Binding-site contacts:
Ligand atom N2 contacts residue ASN332 of chain 1.J at 2.8 Å (h-bond).
Ligand atom N2 contacts residue NAG2 of chain 1.IA at 4.2 Å.
Ligand atom C8 contacts residue SER333 of chain 1.J at 4.5 Å.
Ligand atom O5 contacts residue NAG1 of chain 1.IA at 3.9 Å.
Ligand atom C5 contacts residue ASN332 of chain 1.J at 3.6 Å.
Ligand atom O7 contacts residue ASN332 of chain 1.J at 3.1 Å (h-bond).
Ligand atom O7 contacts residue SER357 of chain 1.J at 4.1 Å.
Ligand atom C7 contacts residue THR341 of chain 1.J at 4.5 Å.
Ligand atom C7 contacts residue NAG1 of chain 1.IA at 4.3 Å.
Ligand atom O7 contacts residue NAG1 of chain 1.IA at 4.1 Å.
Ligand atom C4 contacts residue ARG91 of chain 1.L at 4.4 Å.
Ligand atom O3 contacts residue NAG1 of chain 1.IA at 4.1 Å.
Ligand atom N2 contacts residue SER333 of chain 1.J at 3.8 Å.
Ligand atom O3 contacts residue ARG91 of chain 1.L at 3.6 Å.
Ligand atom O7 contacts residue ASN355 of chain 1.J at 3.6 Å (h-bond).
Ligand atom C5 contacts residue NAG2 of chain 1.IA at 4.1 Å.
Ligand atom O4 contacts residue ARG91 of chain 1.L at 3.7 Å.
Ligand atom C1 contacts residue SER357 of chain 1.J at 4.2 Å.
Ligand atom C7 contacts residue SER333 of chain 1.J at 4.1 Å.
Ligand atom C2 contacts residue ASN332 of chain 1.J at 2.3 Å.
Ligand atom C6 contacts residue NAG1 of chain 1.IA at 3.6 Å.
Ligand atom C4 contacts residue ASN332 of chain 1.J at 4.1 Å.
Ligand atom C3 contacts residue ASN332 of chain 1.J at 3.6 Å.
Ligand atom O5 contacts residue SER357 of chain 1.J at 3.9 Å.
Ligand atom C1 contacts residue ASN332 of chain 1.J at 1.4 Å.
Ligand atom C8 contacts residue THR341 of chain 1.J at 3.5 Å.
Ligand atom C8 contacts residue NAG2 of chain 1.IA at 4.0 Å.
Ligand atom O4 contacts residue NAG2 of chain 1.IA at 4.3 Å.
Ligand atom C7 contacts residue ASN332 of chain 1.J at 3.3 Å.
Ligand atom O5 contacts residue ASN332 of chain 1.J at 2.3 Å (h-bond).
Ligand atom C8 contacts residue NAG1 of chain 1.IA at 4.1 Å.
Ligand atom C5 contacts residue NAG1 of chain 1.IA at 3.8 Å.
Ligand atom C6 contacts residue NAG2 of chain 1.IA at 3.8 Å.
Ligand atom O6 contacts residue NAG2 of chain 1.IA at 4.5 Å.

This small molecule binds to this protein.
Small molecule (SMILES): CC(=O)N[C@H]1[C@H](O[C@H]2[C@H](O)[C@@H](NC(C)=O)CO[C@@H]2CO)O[C@H](CO)[C@@H](O[C@@H]2O[C@H](CO[C@H]3O[C@H](CO)[C@@H](O)[C@H](O[C@H]4O[C@H](CO)[C@@H](O)[C@H](O)[C@@H]4O)[C@@H]3O)[C@@H](O)[C@H](O[C@H]3O[C@H](CO)[C@@H](O)[C@H](O)[C@@H]3O)[C@@H]2O)[C@@H]1O

Sequence of chain 1.J:
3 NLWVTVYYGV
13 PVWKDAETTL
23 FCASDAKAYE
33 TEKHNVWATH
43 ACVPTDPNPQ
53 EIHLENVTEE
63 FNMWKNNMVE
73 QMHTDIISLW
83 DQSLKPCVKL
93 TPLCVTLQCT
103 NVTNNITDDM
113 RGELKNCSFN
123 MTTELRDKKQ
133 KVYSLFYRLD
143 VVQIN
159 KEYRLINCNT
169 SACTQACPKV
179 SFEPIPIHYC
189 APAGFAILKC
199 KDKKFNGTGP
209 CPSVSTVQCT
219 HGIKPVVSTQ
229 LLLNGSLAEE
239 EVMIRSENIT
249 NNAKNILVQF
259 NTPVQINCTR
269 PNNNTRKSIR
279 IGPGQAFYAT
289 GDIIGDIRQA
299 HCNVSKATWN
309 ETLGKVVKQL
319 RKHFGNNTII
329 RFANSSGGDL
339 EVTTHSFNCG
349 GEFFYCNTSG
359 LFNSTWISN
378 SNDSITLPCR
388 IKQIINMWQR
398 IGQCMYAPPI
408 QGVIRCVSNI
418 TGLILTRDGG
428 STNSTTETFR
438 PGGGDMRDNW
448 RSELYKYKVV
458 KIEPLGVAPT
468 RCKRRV

Sequence of chain 1.L:
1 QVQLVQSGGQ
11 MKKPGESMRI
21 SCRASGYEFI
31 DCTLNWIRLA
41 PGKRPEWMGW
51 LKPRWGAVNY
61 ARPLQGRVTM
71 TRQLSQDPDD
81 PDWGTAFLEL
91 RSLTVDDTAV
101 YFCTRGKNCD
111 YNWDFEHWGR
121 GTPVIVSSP